Sequence of chain 1.B:
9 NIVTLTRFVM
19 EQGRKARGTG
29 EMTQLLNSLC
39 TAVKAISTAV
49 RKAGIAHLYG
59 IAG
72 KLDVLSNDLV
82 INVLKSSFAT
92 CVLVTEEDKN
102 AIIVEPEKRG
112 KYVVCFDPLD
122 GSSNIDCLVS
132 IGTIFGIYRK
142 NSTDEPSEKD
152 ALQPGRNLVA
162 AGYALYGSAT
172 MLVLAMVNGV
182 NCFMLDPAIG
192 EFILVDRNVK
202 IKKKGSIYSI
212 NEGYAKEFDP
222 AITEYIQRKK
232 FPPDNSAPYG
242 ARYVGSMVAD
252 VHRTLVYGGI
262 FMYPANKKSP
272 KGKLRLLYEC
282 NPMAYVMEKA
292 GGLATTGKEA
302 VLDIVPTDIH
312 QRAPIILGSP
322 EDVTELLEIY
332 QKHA

A small-molecule ligand and the protein it binds are described below.
Small molecule (SMILES): O=P(O)(O)OC[C@@H]1O[C@H](COP(=O)(O)O)[C@@H](O)[C@@H]1O

Binding-site contacts:
Ligand atom O3 contacts residue SER247 of chain 1.A at 3.5 Å.
Ligand atom O1 contacts residue ARG276 of chain 1.A at 3.5 Å (salt-bridge).
Ligand atom C4 contacts residue MET248 of chain 1.A at 3.6 Å (hydrophobic).
Ligand atom O1 contacts residue MN1 of chain 1.C at 3.4 Å.
Ligand atom P1 contacts residue ASP121 of chain 1.A at 3.1 Å.
Ligand atom C4 contacts residue GLY246 of chain 1.A at 3.6 Å.
Ligand atom O5 contacts residue LYS274 of chain 1.A at 3.0 Å (salt-bridge).
Ligand atom O3P contacts residue MN1 of chain 1.C at 2.4 Å.
Ligand atom O6P contacts residue LYS274 of chain 1.A at 3.6 Å.
Ligand atom O6 contacts residue TYR264 of chain 1.A at 3.5 Å.
Ligand atom O1P contacts residue MN1 of chain 1.C at 2.0 Å.
Ligand atom O4 contacts residue MET248 of chain 1.A at 3.4 Å (h-bond).
Ligand atom O1P contacts residue ASP118 of chain 1.A at 3.2 Å (salt-bridge).
Ligand atom O5P contacts residue TYR244 of chain 1.A at 2.5 Å (h-bond).
Ligand atom C3 contacts residue MET248 of chain 1.A at 3.6 Å (hydrophobic).
Ligand atom O1P contacts residue GLU280 of chain 1.A at 3.8 Å.
Ligand atom P2 contacts residue LYS274 of chain 1.A at 3.7 Å.
Ligand atom C1 contacts residue ASP121 of chain 1.A at 3.7 Å.
Ligand atom O3 contacts residue ASP121 of chain 1.A at 2.8 Å (salt-bridge).
Ligand atom O5P contacts residue TYR264 of chain 1.A at 3.7 Å.
Ligand atom C6 contacts residue TYR244 of chain 1.A at 3.5 Å (hydrophobic).
Ligand atom O5P contacts residue ASN212 of chain 1.A at 3.0 Å (h-bond).
Ligand atom C5 contacts residue LYS274 of chain 1.A at 3.6 Å.
Ligand atom O5P contacts residue ARG243 of chain 1.B at 3.8 Å.
Ligand atom O6 contacts residue LYS274 of chain 1.A at 2.8 Å (salt-bridge).
Ligand atom O1P contacts residue ASP121 of chain 1.A at 1.9 Å (salt-bridge).
Ligand atom O6P contacts residue TYR215 of chain 1.A at 2.7 Å (h-bond).
Ligand atom O4P contacts residue ARG243 of chain 1.B at 2.8 Å (salt-bridge).
Ligand atom O1P contacts residue GLY122 of chain 1.A at 3.0 Å (h-bond).
Ligand atom O6P contacts residue TYR264 of chain 1.A at 2.6 Å (h-bond).
Ligand atom P2 contacts residue ASN212 of chain 1.A at 3.7 Å.
Ligand atom O3P contacts residue GLU97 of chain 1.A at 2.7 Å (salt-bridge).
Ligand atom P2 contacts residue TYR244 of chain 1.A at 3.8 Å.
Ligand atom P1 contacts residue MN1 of chain 1.C at 2.6 Å.
Ligand atom O1 contacts residue ASP121 of chain 1.A at 3.4 Å (salt-bridge).
Ligand atom C6 contacts residue LYS274 of chain 1.A at 3.7 Å.
Ligand atom P2 contacts residue TYR264 of chain 1.A at 3.6 Å.
Ligand atom O2P contacts residue GLY122 of chain 1.A at 3.6 Å.
Ligand atom O3P contacts residue ARG276 of chain 1.A at 2.9 Å (salt-bridge).
Ligand atom O3 contacts residue MET248 of chain 1.A at 2.9 Å (h-bond).

Sequence of chain 1.A:
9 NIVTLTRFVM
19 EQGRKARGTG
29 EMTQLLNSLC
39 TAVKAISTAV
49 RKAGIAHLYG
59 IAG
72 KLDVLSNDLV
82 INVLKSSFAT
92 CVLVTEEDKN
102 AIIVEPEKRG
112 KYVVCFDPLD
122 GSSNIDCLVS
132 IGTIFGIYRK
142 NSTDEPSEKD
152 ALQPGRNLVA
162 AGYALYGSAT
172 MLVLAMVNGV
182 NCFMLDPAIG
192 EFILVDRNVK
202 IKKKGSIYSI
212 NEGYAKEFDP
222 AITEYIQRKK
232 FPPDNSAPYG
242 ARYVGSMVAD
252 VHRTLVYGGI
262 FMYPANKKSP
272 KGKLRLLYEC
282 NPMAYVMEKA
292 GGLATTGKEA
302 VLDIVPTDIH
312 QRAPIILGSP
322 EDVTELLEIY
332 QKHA